This small molecule binds to this protein.
Small molecule (SMILES): N[C@@H](CCC(=O)O)C(=O)O

Binding-site contacts:
Ligand atom O contacts residue ARG119 of chain 1.A at 2.8 Å (salt-bridge).
Ligand atom OXT contacts residue LEU113 of chain 1.A at 3.8 Å.
Ligand atom CD contacts residue TYR212 of chain 1.A at 3.7 Å (hydrophobic).
Ligand atom C contacts residue SER112 of chain 1.A at 4.3 Å.
Ligand atom N contacts residue ASP213 of chain 1.A at 3.9 Å.
Ligand atom OE2 contacts residue THR172 of chain 1.A at 3.1 Å (h-bond).
Ligand atom CA contacts residue SER171 of chain 1.A at 3.4 Å.
Ligand atom OE2 contacts residue SER171 of chain 1.A at 3.1 Å (h-bond).
Ligand atom N contacts residue SER112 of chain 1.A at 2.9 Å (h-bond).
Ligand atom OE1 contacts residue THR172 of chain 1.A at 2.5 Å (h-bond).
Ligand atom CA contacts residue HIS86 of chain 1.A at 4.0 Å.
Ligand atom CD contacts residue THR172 of chain 1.A at 3.4 Å.
Ligand atom CG contacts residue TYR212 of chain 1.A at 3.4 Å (hydrophobic).
Ligand atom C contacts residue HIS86 of chain 1.A at 3.6 Å.
Ligand atom OE2 contacts residue TYR212 of chain 1.A at 4.3 Å.
Ligand atom N contacts residue TYR243 of chain 1.A at 4.1 Å.
Ligand atom OE1 contacts residue ASP213 of chain 1.A at 3.1 Å (salt-bridge).
Ligand atom OE1 contacts residue TYR212 of chain 1.A at 3.8 Å.
Ligand atom O contacts residue SER171 of chain 1.A at 2.8 Å (h-bond).
Ligand atom O contacts residue HIS86 of chain 1.A at 3.7 Å.
Ligand atom OXT contacts residue ARG119 of chain 1.A at 2.8 Å (salt-bridge).
Ligand atom N contacts residue HIS86 of chain 1.A at 3.8 Å.
Ligand atom C contacts residue ARG119 of chain 1.A at 3.4 Å.
Ligand atom CB contacts residue HIS86 of chain 1.A at 3.5 Å.
Ligand atom C contacts residue THR114 of chain 1.A at 3.6 Å.
Ligand atom OE2 contacts residue GLY170 of chain 1.A at 3.4 Å.
Ligand atom OE1 contacts residue SER171 of chain 1.A at 4.1 Å.
Ligand atom CD contacts residue SER171 of chain 1.A at 3.9 Å.
Ligand atom N contacts residue THR114 of chain 1.A at 2.9 Å (h-bond).
Ligand atom OXT contacts residue SER171 of chain 1.A at 4.3 Å.
Ligand atom CD contacts residue ASP213 of chain 1.A at 4.1 Å.
Ligand atom CG contacts residue ASP213 of chain 1.A at 4.0 Å.
Ligand atom CG contacts residue HIS86 of chain 1.A at 4.3 Å.
Ligand atom CA contacts residue THR114 of chain 1.A at 3.3 Å.
Ligand atom CA contacts residue SER112 of chain 1.A at 4.1 Å.
Ligand atom OXT contacts residue HIS86 of chain 1.A at 3.4 Å.
Ligand atom OXT contacts residue SER112 of chain 1.A at 3.6 Å.
Ligand atom OXT contacts residue THR114 of chain 1.A at 3.0 Å (h-bond).
Ligand atom C contacts residue SER171 of chain 1.A at 3.5 Å.
Ligand atom O contacts residue GLY170 of chain 1.A at 3.6 Å.

Sequence of chain 1.A:
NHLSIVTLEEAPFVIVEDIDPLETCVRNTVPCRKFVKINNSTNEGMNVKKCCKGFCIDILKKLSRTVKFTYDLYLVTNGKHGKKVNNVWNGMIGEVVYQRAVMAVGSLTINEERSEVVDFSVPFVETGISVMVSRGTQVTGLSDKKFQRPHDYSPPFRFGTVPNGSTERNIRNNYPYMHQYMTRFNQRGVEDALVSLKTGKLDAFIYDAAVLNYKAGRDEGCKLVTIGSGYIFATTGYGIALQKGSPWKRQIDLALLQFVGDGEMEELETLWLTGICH